Sequence of chain 2.A:
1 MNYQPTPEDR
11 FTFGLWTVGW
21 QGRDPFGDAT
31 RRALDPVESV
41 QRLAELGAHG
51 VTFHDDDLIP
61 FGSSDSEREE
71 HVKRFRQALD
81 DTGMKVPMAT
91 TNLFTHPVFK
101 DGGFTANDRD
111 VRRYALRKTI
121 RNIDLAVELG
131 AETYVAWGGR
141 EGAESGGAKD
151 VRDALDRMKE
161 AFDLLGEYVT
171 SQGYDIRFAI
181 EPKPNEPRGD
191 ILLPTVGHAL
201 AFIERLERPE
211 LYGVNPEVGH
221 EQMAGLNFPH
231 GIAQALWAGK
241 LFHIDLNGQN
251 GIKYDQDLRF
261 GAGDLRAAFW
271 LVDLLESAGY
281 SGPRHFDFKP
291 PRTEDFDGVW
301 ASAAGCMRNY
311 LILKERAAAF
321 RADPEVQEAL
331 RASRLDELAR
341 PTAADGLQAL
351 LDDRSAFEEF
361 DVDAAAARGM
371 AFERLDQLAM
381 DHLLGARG

Sequence of chain 4.A:
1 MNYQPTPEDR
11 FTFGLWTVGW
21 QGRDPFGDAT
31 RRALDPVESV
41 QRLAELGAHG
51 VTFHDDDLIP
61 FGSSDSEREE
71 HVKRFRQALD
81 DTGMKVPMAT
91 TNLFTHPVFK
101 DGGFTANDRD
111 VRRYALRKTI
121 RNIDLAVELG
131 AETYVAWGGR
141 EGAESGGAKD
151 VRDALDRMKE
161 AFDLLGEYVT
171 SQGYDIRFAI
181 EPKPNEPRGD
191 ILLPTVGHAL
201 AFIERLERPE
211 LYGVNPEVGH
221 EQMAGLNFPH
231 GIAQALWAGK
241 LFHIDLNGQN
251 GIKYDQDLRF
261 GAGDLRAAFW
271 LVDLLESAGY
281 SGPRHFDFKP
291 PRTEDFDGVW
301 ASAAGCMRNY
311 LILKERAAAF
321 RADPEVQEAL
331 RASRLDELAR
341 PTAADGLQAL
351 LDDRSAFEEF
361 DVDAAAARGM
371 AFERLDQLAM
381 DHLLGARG

This protein binds this small molecule.
Small molecule (SMILES): OC[C@H]1O[C@H](O)[C@H](O)[C@@H](O)[C@@H]1O

Binding-site contacts:
Ligand atom C6 contacts residue THR90 of chain 2.A at 3.8 Å.
Ligand atom O5 contacts residue TRP137 of chain 2.A at 3.6 Å.
Ligand atom O3 contacts residue MN1 of chain 2.D at 2.5 Å.
Ligand atom C5 contacts residue HIS54 of chain 2.A at 3.4 Å.
Ligand atom O6 contacts residue TRP137 of chain 2.A at 3.3 Å.
Ligand atom O6 contacts residue VAL135 of chain 2.A at 3.3 Å.
Ligand atom O5 contacts residue PHE94 of chain 2.A at 3.8 Å.
Ligand atom O4 contacts residue GLU181 of chain 2.A at 2.5 Å (salt-bridge).
Ligand atom O4 contacts residue ASP245 of chain 2.A at 3.1 Å (salt-bridge).
Ligand atom O5 contacts residue HIS54 of chain 2.A at 2.8 Å (h-bond).
Ligand atom O6 contacts residue GLU181 of chain 2.A at 3.1 Å (salt-bridge).
Ligand atom O6 contacts residue THR90 of chain 2.A at 3.6 Å (h-bond).
Ligand atom C3 contacts residue MN1 of chain 2.D at 3.1 Å.
Ligand atom C5 contacts residue TRP16 of chain 2.A at 3.9 Å (hydrophobic).
Ligand atom O2 contacts residue PHE26 of chain 4.A at 3.2 Å.
Ligand atom C4 contacts residue ASP287 of chain 2.A at 3.8 Å.
Ligand atom O3 contacts residue GLU217 of chain 2.A at 3.3 Å (salt-bridge).
Ligand atom C3 contacts residue GLU181 of chain 2.A at 4.0 Å.
Ligand atom C4 contacts residue GLU181 of chain 2.A at 3.2 Å.
Ligand atom C4 contacts residue TRP137 of chain 2.A at 4.3 Å (hydrophobic).
Ligand atom C6 contacts residue GLU181 of chain 2.A at 4.0 Å.
Ligand atom O1 contacts residue HIS54 of chain 2.A at 3.4 Å.
Ligand atom C6 contacts residue TRP137 of chain 2.A at 4.2 Å (hydrophobic).
Ligand atom O3 contacts residue ASP287 of chain 2.A at 3.0 Å (salt-bridge).
Ligand atom O4 contacts residue MN1 of chain 2.D at 2.3 Å.
Ligand atom C1 contacts residue PHE94 of chain 2.A at 3.7 Å (hydrophobic).
Ligand atom C2 contacts residue TRP137 of chain 2.A at 3.5 Å (hydrophobic).
Ligand atom O4 contacts residue ASP287 of chain 2.A at 3.2 Å (salt-bridge).
Ligand atom C3 contacts residue ASP287 of chain 2.A at 3.1 Å.
Ligand atom C1 contacts residue TRP137 of chain 2.A at 3.6 Å (hydrophobic).
Ligand atom C4 contacts residue MN1 of chain 2.D at 3.1 Å.
Ligand atom O3 contacts residue HIS220 of chain 2.A at 3.4 Å.
Ligand atom C1 contacts residue HIS54 of chain 2.A at 3.5 Å.
Ligand atom C6 contacts residue HIS54 of chain 2.A at 3.2 Å.
Ligand atom O4 contacts residue TRP16 of chain 2.A at 4.3 Å.
Ligand atom O1 contacts residue TRP16 of chain 2.A at 3.5 Å (h-bond).
Ligand atom O1 contacts residue PHE94 of chain 2.A at 4.0 Å.
Ligand atom O2 contacts residue TRP137 of chain 2.A at 3.9 Å.
Ligand atom O3 contacts residue GLU181 of chain 2.A at 3.1 Å (salt-bridge).
Ligand atom C5 contacts residue GLU181 of chain 2.A at 4.1 Å.